Sequence of chain 2.A:
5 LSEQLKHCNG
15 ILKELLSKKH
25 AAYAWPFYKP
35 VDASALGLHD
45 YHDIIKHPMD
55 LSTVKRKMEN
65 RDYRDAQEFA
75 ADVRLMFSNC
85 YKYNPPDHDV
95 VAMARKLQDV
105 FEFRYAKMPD

Binding-site contacts:
Ligand atom SAR contacts residue LEU40 of chain 2.A at 4.0 Å.
Ligand atom CAC contacts residue TRP29 of chain 2.A at 3.8 Å (hydrophobic).
Ligand atom CAL contacts residue HIS92 of chain 2.A at 3.7 Å.
Ligand atom CAS contacts residue LEU42 of chain 2.A at 3.9 Å (hydrophobic).
Ligand atom CAE contacts residue LEU40 of chain 2.A at 3.9 Å (hydrophobic).
Ligand atom CAV contacts residue VAL94 of chain 2.A at 3.9 Å (hydrophobic).
Ligand atom CAA contacts residue PHE31 of chain 2.A at 3.7 Å (hydrophobic).
Ligand atom CAY contacts residue LEU40 of chain 2.A at 4.1 Å (hydrophobic).
Ligand atom CAK contacts residue VAL94 of chain 2.A at 3.6 Å (hydrophobic).
Ligand atom CAV contacts residue VAL35 of chain 2.A at 3.9 Å (hydrophobic).
Ligand atom CLAH contacts residue ASP93 of chain 2.A at 3.9 Å.
Ligand atom NAN contacts residue VAL94 of chain 2.A at 3.8 Å.
Ligand atom SAR contacts residue PRO30 of chain 2.A at 3.4 Å (h-bond).
Ligand atom CAM contacts residue ASN88 of chain 2.A at 3.4 Å.
Ligand atom CAE contacts residue LEU42 of chain 2.A at 3.7 Å (hydrophobic).
Ligand atom OAG contacts residue HIS92 of chain 2.A at 3.2 Å (h-bond).
Ligand atom CAT contacts residue VAL94 of chain 2.A at 3.8 Å (hydrophobic).
Ligand atom NAO contacts residue ASN88 of chain 2.A at 3.5 Å (h-bond).
Ligand atom CLAH contacts residue MET97 of chain 2.A at 3.9 Å.
Ligand atom CAI contacts residue PRO30 of chain 2.A at 3.9 Å (hydrophobic).
Ligand atom CAM contacts residue LEU42 of chain 2.A at 3.8 Å (hydrophobic).
Ligand atom NAO contacts residue CYS84 of chain 2.A at 4.0 Å.
Ligand atom CAL contacts residue VAL94 of chain 2.A at 3.9 Å (hydrophobic).
Ligand atom CAW contacts residue VAL94 of chain 2.A at 3.7 Å (hydrophobic).
Ligand atom SAR contacts residue VAL35 of chain 2.A at 4.1 Å.
Ligand atom CAZ contacts residue VAL94 of chain 2.A at 4.0 Å (hydrophobic).
Ligand atom OAQ contacts residue LEU42 of chain 2.A at 4.0 Å.
Ligand atom NBD contacts residue VAL94 of chain 2.A at 3.8 Å.
Ligand atom OAG contacts residue ASN88 of chain 2.A at 3.9 Å.
Ligand atom NAP contacts residue VAL94 of chain 2.A at 3.9 Å.
Ligand atom CAI contacts residue TRP29 of chain 2.A at 3.7 Å (hydrophobic).
Ligand atom CAK contacts residue PRO30 of chain 2.A at 3.7 Å (hydrophobic).
Ligand atom CAA contacts residue VAL35 of chain 2.A at 3.7 Å (hydrophobic).
Ligand atom CAI contacts residue MET97 of chain 2.A at 3.7 Å (hydrophobic).
Ligand atom CAX contacts residue LEU40 of chain 2.A at 3.9 Å (hydrophobic).
Ligand atom CAA contacts residue PRO30 of chain 2.A at 3.7 Å (hydrophobic).
Ligand atom NAN contacts residue HIS92 of chain 2.A at 4.0 Å.
Ligand atom CAS contacts residue HIS92 of chain 2.A at 3.9 Å.
Ligand atom CAK contacts residue TRP29 of chain 2.A at 3.9 Å (hydrophobic).
Ligand atom NAP contacts residue ASN88 of chain 2.A at 3.0 Å (h-bond).

This protein binds this small molecule.
Small molecule (SMILES): Cc1sc2c(c1C)C(c1ccc(Cl)cc1)=N[C@@H](CC(=O)OC(C)(C)C)c1[nH]nc(C)[n+]1-2